Binding-site contacts:
Ligand atom OAH contacts residue ASN91 of chain 1.A at 3.1 Å (h-bond).
Ligand atom CAI contacts residue VAL40 of chain 1.A at 3.9 Å (hydrophobic).
Ligand atom CAC contacts residue VAL40 of chain 1.A at 4.3 Å (hydrophobic).
Ligand atom OAG contacts residue TYR97 of chain 1.A at 4.3 Å.
Ligand atom CAL contacts residue TYR97 of chain 1.A at 4.2 Å (hydrophobic).
Ligand atom CAK contacts residue TYR97 of chain 1.A at 4.2 Å (hydrophobic).
Ligand atom CAI contacts residue PRO35 of chain 1.A at 4.0 Å (hydrophobic).
Ligand atom OAH contacts residue TYR48 of chain 1.A at 4.0 Å.
Ligand atom CAK contacts residue ASN91 of chain 1.A at 4.1 Å.
Ligand atom CAD contacts residue GLU44 of chain 1.A at 4.2 Å.
Ligand atom NAB contacts residue PHE36 of chain 1.A at 3.9 Å.
Ligand atom NAF contacts residue CYS87 of chain 1.A at 4.2 Å.
Ligand atom CAD contacts residue TYR97 of chain 1.A at 3.9 Å (hydrophobic).
Ligand atom CAE contacts residue TYR90 of chain 1.A at 4.2 Å (hydrophobic).
Ligand atom CAI contacts residue ASN91 of chain 1.A at 4.4 Å.
Ligand atom CAJ contacts residue PRO35 of chain 1.A at 4.4 Å (hydrophobic).
Ligand atom CAK contacts residue VAL40 of chain 1.A at 4.1 Å (hydrophobic).
Ligand atom CAE contacts residue VAL40 of chain 1.A at 4.2 Å (hydrophobic).
Ligand atom OAH contacts residue TYR90 of chain 1.A at 4.0 Å.
Ligand atom CAC contacts residue ALA45 of chain 1.A at 4.1 Å (hydrophobic).
Ligand atom CAL contacts residue VAL40 of chain 1.A at 3.9 Å (hydrophobic).
Ligand atom CAE contacts residue TYR97 of chain 1.A at 4.2 Å (hydrophobic).
Ligand atom NAB contacts residue PRO35 of chain 1.A at 2.9 Å (h-bond).
Ligand atom NAF contacts residue ASN91 of chain 1.A at 3.4 Å (h-bond).
Ligand atom CAA contacts residue TYR97 of chain 1.A at 3.7 Å (hydrophobic).
Ligand atom CAE contacts residue ALA45 of chain 1.A at 3.9 Å (hydrophobic).
Ligand atom CAJ contacts residue TYR97 of chain 1.A at 4.0 Å (hydrophobic).
Ligand atom CAA contacts residue PRO35 of chain 1.A at 3.7 Å (hydrophobic).
Ligand atom NAF contacts residue VAL40 of chain 1.A at 4.1 Å.
Ligand atom CAE contacts residue ASN91 of chain 1.A at 4.3 Å.
Ligand atom CAC contacts residue TYR97 of chain 1.A at 4.1 Å (hydrophobic).
Ligand atom CAJ contacts residue VAL40 of chain 1.A at 4.3 Å (hydrophobic).
Ligand atom CAC contacts residue GLU44 of chain 1.A at 3.9 Å.
Ligand atom OAG contacts residue PRO35 of chain 1.A at 3.2 Å (h-bond).
Ligand atom OAH contacts residue VAL40 of chain 1.A at 4.2 Å.
Ligand atom NAB contacts residue VAL40 of chain 1.A at 4.3 Å.

This protein binds this small molecule.
Small molecule (SMILES): COc1cccc2onc(N)c12

Sequence of chain 1.A:
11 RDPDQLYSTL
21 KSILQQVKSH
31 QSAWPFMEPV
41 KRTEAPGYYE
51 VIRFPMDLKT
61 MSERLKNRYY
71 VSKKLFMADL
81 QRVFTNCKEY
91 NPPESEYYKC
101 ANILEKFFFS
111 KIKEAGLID